This small molecule binds to this protein.
Small molecule (SMILES): Nc1ccnc(=O)[nH]1

Sequence of chain 1.I:
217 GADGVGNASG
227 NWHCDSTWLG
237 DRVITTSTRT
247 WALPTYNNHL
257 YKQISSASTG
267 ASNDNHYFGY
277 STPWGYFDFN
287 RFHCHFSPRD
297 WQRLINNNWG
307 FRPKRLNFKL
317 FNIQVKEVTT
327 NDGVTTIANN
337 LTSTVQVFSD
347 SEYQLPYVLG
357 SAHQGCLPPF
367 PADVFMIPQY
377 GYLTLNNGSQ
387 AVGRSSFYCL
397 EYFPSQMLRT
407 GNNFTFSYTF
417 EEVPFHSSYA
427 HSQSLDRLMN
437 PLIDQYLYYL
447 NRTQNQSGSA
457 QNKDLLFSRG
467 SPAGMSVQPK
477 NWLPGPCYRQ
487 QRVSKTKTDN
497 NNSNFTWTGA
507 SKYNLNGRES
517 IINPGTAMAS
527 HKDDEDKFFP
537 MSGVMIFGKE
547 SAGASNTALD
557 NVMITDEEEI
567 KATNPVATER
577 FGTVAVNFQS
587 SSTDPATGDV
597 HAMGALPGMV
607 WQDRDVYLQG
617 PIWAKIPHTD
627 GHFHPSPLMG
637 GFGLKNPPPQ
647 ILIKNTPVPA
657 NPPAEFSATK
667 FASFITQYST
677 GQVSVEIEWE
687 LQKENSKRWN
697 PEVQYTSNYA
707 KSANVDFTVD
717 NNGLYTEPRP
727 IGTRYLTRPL

Binding-site contacts:
Ligand atom C6 contacts residue HIS628 of chain 1.I at 2.7 Å.
Ligand atom C2 contacts residue HIS630 of chain 1.C at 3.2 Å.
Ligand atom O2 contacts residue ASP626 of chain 1.I at 3.6 Å (salt-bridge).
Ligand atom N1 contacts residue HIS630 of chain 1.C at 4.2 Å.
Ligand atom C4 contacts residue HIS628 of chain 1.I at 4.5 Å.
Ligand atom C5 contacts residue HIS630 of chain 1.C at 4.3 Å.
Ligand atom C2 contacts residue GLY627 of chain 1.I at 4.1 Å.
Ligand atom N4 contacts residue PHE629 of chain 1.C at 4.4 Å.
Ligand atom O2 contacts residue HIS628 of chain 1.I at 3.4 Å (h-bond).
Ligand atom N1 contacts residue HIS628 of chain 1.I at 2.3 Å (h-bond).
Ligand atom O2 contacts residue GLY627 of chain 1.I at 3.4 Å.
Ligand atom N4 contacts residue PRO631 of chain 1.C at 4.4 Å.
Ligand atom N1 contacts residue PHE629 of chain 1.I at 4.2 Å.
Ligand atom N4 contacts residue HIS630 of chain 1.C at 3.0 Å.
Ligand atom C4 contacts residue HIS630 of chain 1.C at 3.2 Å.
Ligand atom C2 contacts residue HIS628 of chain 1.I at 3.3 Å.
Ligand atom C5 contacts residue PHE629 of chain 1.C at 4.0 Å (hydrophobic).
Ligand atom N3 contacts residue HIS628 of chain 1.I at 4.3 Å.
Ligand atom N1 contacts residue TRP607 of chain 1.C at 4.5 Å.
Ligand atom N3 contacts residue HIS630 of chain 1.C at 2.6 Å (h-bond).
Ligand atom C6 contacts residue PHE629 of chain 1.I at 4.0 Å (hydrophobic).
Ligand atom C5 contacts residue HIS628 of chain 1.I at 3.9 Å.
Ligand atom O2 contacts residue HIS630 of chain 1.C at 3.5 Å.

Sequence of chain 1.C:
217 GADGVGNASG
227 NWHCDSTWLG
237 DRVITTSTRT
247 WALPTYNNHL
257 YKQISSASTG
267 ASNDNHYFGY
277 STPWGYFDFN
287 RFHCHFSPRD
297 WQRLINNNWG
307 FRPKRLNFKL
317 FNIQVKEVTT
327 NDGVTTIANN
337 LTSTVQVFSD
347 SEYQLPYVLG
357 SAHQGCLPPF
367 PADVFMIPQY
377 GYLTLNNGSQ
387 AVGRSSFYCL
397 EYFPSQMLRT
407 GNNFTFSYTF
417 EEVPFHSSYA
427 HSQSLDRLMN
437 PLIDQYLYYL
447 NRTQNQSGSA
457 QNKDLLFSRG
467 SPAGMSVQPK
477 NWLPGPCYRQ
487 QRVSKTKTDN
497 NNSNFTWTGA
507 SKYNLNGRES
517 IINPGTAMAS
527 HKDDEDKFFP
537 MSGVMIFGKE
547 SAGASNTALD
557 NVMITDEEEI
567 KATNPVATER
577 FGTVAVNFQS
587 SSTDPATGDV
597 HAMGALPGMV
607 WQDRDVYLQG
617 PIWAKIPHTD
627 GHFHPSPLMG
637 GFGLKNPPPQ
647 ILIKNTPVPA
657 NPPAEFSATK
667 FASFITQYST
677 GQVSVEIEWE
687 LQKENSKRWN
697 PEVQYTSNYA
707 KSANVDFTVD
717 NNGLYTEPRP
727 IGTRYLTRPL